The protein below binds the small molecule below.
Small molecule (SMILES): CC(C)CCC[C@@H](C)[C@H]1CC[C@H]2[C@@H]3CC=C4C[C@@H](OC(=O)CCC(=O)O)CC[C@]4(C)[C@H]3CC[C@]12C

Sequence of chain 1.E:
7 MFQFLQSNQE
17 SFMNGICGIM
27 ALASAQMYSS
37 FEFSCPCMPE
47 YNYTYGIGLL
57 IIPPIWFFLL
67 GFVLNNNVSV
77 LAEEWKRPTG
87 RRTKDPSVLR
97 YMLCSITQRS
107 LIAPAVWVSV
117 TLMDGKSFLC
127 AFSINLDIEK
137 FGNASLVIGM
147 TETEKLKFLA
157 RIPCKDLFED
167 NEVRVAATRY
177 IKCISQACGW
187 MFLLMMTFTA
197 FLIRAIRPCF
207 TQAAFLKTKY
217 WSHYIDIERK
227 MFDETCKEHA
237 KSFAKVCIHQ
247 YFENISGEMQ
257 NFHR

Binding-site contacts:
Ligand atom CAK contacts residue SER115 of chain 1.F at 3.8 Å.
Ligand atom CBD contacts residue VAL112 of chain 1.F at 3.8 Å (hydrophobic).
Ligand atom CAT contacts residue LEU66 of chain 1.E at 3.9 Å (hydrophobic).
Ligand atom OAF contacts residue MET19 of chain 1.F at 3.2 Å.
Ligand atom CAD contacts residue Y011 of chain 1.DA at 3.7 Å.
Ligand atom CAU contacts residue LEU189 of chain 1.F at 4.0 Å (hydrophobic).
Ligand atom CBG contacts residue SER115 of chain 1.F at 3.9 Å.
Ligand atom CAL contacts residue Y011 of chain 1.GA at 3.6 Å.
Ligand atom CAA contacts residue Y011 of chain 1.DA at 3.8 Å.
Ligand atom CAQ contacts residue SER115 of chain 1.F at 3.6 Å.
Ligand atom CBB contacts residue MET33 of chain 1.E at 3.7 Å (hydrophobic).
Ligand atom CAC contacts residue MET119 of chain 1.F at 3.6 Å (hydrophobic).
Ligand atom CBG contacts residue LEU189 of chain 1.F at 4.0 Å (hydrophobic).
Ligand atom CAK contacts residue VAL112 of chain 1.F at 3.7 Å (hydrophobic).
Ligand atom CAS contacts residue TRP62 of chain 1.E at 3.5 Å (hydrophobic).
Ligand atom CAL contacts residue VAL69 of chain 1.E at 4.0 Å (hydrophobic).
Ligand atom OAH contacts residue Y011 of chain 1.DA at 3.5 Å (h-bond).
Ligand atom CAN contacts residue Y011 of chain 1.DA at 3.9 Å.
Ligand atom CAK contacts residue LEU189 of chain 1.F at 3.9 Å (hydrophobic).
Ligand atom CBF contacts residue LEU189 of chain 1.F at 3.8 Å (hydrophobic).
Ligand atom OAF contacts residue ARG200 of chain 1.F at 4.0 Å.
Ligand atom CAO contacts residue Y011 of chain 1.DA at 3.8 Å.
Ligand atom OAF contacts residue LEU70 of chain 1.E at 3.9 Å.
Ligand atom CAP contacts residue SER115 of chain 1.F at 3.6 Å.
Ligand atom CAQ contacts residue VAL112 of chain 1.F at 3.6 Å (hydrophobic).
Ligand atom CAB contacts residue MET119 of chain 1.F at 3.9 Å (hydrophobic).
Ligand atom CAM contacts residue VAL69 of chain 1.E at 3.7 Å (hydrophobic).
Ligand atom CAB contacts residue PHE37 of chain 1.E at 3.7 Å (hydrophobic).
Ligand atom CAK contacts residue ALA111 of chain 1.F at 3.6 Å (hydrophobic).
Ligand atom CAR contacts residue LEU66 of chain 1.E at 3.7 Å (hydrophobic).
Ligand atom CAC contacts residue MET33 of chain 1.E at 3.6 Å (hydrophobic).
Ligand atom CAP contacts residue VAL116 of chain 1.F at 3.5 Å (hydrophobic).
Ligand atom CAT contacts residue TRP62 of chain 1.E at 3.9 Å (hydrophobic).
Ligand atom OAH contacts residue MET19 of chain 1.F at 3.4 Å.
Ligand atom CBA contacts residue SER36 of chain 1.E at 3.8 Å.
Ligand atom CAE contacts residue Y011 of chain 1.DA at 3.5 Å.
Ligand atom CAX contacts residue MET19 of chain 1.F at 3.5 Å (hydrophobic).
Ligand atom CAB contacts residue SER36 of chain 1.E at 3.4 Å.
Ligand atom CAI contacts residue ALA111 of chain 1.F at 3.8 Å (hydrophobic).
Ligand atom CAU contacts residue TRP62 of chain 1.E at 3.4 Å (hydrophobic).

Sequence of chain 1.F:
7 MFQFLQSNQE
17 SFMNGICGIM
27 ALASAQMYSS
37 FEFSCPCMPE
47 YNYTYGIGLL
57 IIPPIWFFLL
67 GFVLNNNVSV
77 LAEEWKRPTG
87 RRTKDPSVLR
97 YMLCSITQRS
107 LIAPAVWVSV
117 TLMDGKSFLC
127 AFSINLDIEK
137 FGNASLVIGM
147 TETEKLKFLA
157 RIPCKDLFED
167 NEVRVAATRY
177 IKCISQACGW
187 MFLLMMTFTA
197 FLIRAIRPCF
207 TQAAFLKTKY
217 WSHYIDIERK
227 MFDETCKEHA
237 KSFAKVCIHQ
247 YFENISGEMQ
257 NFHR